Binding-site contacts:
Ligand atom C8 contacts residue THR82 of chain 1.B at 3.3 Å.
Ligand atom O5 contacts residue SER150 of chain 1.B at 3.6 Å.
Ligand atom N2 contacts residue ASN147 of chain 1.B at 2.9 Å (h-bond).
Ligand atom C6 contacts residue THR149 of chain 1.B at 3.4 Å.
Ligand atom C5 contacts residue THR149 of chain 1.B at 3.7 Å.
Ligand atom O7 contacts residue THR79 of chain 1.B at 4.5 Å.
Ligand atom C1 contacts residue ASN147 of chain 1.B at 1.5 Å.
Ligand atom C8 contacts residue ASP81 of chain 1.B at 3.4 Å.
Ligand atom C1 contacts residue SER150 of chain 1.B at 4.3 Å.
Ligand atom O7 contacts residue SER80 of chain 1.B at 3.3 Å (h-bond).
Ligand atom C8 contacts residue ASN147 of chain 1.B at 4.2 Å.
Ligand atom O5 contacts residue ASN147 of chain 1.B at 2.4 Å (h-bond).
Ligand atom O5 contacts residue THR149 of chain 1.B at 3.8 Å.
Ligand atom O6 contacts residue THR149 of chain 1.B at 3.0 Å.
Ligand atom O7 contacts residue ASN147 of chain 1.B at 3.7 Å.
Ligand atom C7 contacts residue ASN147 of chain 1.B at 3.3 Å.
Ligand atom C5 contacts residue ASN147 of chain 1.B at 3.7 Å.
Ligand atom C2 contacts residue ASN147 of chain 1.B at 2.5 Å.
Ligand atom C4 contacts residue ASN147 of chain 1.B at 4.3 Å.
Ligand atom C3 contacts residue ASN147 of chain 1.B at 3.8 Å.
Ligand atom C1 contacts residue THR149 of chain 1.B at 4.3 Å.
Ligand atom C6 contacts residue SER150 of chain 1.B at 4.3 Å.
Ligand atom C7 contacts residue SER80 of chain 1.B at 3.6 Å.
Ligand atom C8 contacts residue SER80 of chain 1.B at 3.3 Å.

A protein and the small-molecule ligand that binds it are described below.
Small molecule (SMILES): CC(=O)N[C@H]1[C@H](O[C@H]2[C@H](O)[C@@H](NC(C)=O)CO[C@@H]2CO)O[C@H](CO)[C@@H](O)[C@@H]1O

Sequence of chain 1.B:
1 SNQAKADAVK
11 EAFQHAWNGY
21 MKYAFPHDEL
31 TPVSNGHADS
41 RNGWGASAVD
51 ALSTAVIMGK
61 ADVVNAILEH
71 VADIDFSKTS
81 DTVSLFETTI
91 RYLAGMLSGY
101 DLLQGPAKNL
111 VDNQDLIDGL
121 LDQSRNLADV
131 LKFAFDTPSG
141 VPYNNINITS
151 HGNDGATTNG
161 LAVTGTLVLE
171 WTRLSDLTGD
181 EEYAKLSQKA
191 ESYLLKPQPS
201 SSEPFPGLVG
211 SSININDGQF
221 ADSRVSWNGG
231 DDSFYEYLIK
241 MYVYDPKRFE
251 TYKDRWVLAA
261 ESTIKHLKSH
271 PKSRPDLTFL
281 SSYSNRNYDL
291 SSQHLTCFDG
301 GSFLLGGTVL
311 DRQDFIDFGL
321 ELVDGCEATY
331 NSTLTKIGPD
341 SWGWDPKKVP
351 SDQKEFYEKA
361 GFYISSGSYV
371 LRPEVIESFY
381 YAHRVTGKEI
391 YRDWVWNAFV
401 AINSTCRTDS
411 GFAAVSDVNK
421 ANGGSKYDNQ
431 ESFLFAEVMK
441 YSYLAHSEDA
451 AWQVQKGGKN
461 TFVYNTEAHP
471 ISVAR